Binding-site contacts:
Ligand atom O5 contacts residue ARG114 of chain 7.C at 4.1 Å.
Ligand atom O5 contacts residue PHE257 of chain 7.A at 4.5 Å.
Ligand atom C2 contacts residue ARG114 of chain 7.C at 4.0 Å.
Ligand atom O5 contacts residue SER261 of chain 7.A at 4.0 Å.
Ligand atom C4 contacts residue PHE257 of chain 7.A at 4.4 Å (hydrophobic).
Ligand atom O5 contacts residue GLN117 of chain 7.C at 2.9 Å (h-bond).
Ligand atom C1 contacts residue ARG114 of chain 7.C at 4.3 Å.
Ligand atom C2 contacts residue GLN117 of chain 7.C at 3.6 Å.
Ligand atom C1 contacts residue GLN117 of chain 7.C at 3.3 Å.
Ligand atom C4 contacts residue GLU258 of chain 7.A at 3.8 Å.
Ligand atom C1 contacts residue VAL130 of chain 7.C at 3.7 Å (hydrophobic).
Ligand atom C4 contacts residue SER261 of chain 7.A at 3.5 Å.

The small molecule below binds the protein below.
Small molecule (SMILES): C[C@@H](O)[C@@H](C)O

Sequence of chain 7.A:
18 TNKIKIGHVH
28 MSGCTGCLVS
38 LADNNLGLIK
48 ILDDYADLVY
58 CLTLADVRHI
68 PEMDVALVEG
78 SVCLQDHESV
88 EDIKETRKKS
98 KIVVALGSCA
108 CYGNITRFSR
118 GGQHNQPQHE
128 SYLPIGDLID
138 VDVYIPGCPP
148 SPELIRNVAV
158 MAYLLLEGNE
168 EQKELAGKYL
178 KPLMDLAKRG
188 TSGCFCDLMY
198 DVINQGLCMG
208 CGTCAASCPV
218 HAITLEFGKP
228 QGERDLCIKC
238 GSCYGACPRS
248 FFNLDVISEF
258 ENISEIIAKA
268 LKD

Sequence of chain 7.C:
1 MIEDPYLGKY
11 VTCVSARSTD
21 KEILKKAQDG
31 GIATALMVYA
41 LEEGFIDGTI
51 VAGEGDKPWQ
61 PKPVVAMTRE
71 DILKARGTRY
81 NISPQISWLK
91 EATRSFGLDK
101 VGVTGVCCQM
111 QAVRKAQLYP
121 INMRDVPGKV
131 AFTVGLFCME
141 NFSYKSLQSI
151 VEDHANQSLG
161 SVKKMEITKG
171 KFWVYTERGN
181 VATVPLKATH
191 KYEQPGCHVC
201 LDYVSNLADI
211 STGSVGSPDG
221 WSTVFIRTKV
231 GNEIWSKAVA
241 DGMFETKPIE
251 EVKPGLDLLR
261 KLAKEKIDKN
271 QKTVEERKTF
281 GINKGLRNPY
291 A